A small-molecule ligand and the protein it binds are described below.
Small molecule (SMILES): CC(=O)N[C@H]1[C@H](O[C@H]2[C@H](O)[C@@H](NC(C)=O)CO[C@@H]2CO)O[C@H](CO)[C@@H](O)[C@@H]1O

Binding-site contacts:
Ligand atom O7 contacts residue ASN80 of chain 1.B at 3.6 Å.
Ligand atom C8 contacts residue VAL343 of chain 1.B at 3.8 Å (hydrophobic).
Ligand atom C1 contacts residue ASN80 of chain 1.B at 1.4 Å.
Ligand atom C5 contacts residue ASN80 of chain 1.B at 3.7 Å.
Ligand atom C7 contacts residue ASN80 of chain 1.B at 3.5 Å.
Ligand atom C4 contacts residue ASN80 of chain 1.B at 4.3 Å.
Ligand atom C6 contacts residue SER933 of chain 1.B at 4.2 Å.
Ligand atom N2 contacts residue ASN80 of chain 1.B at 3.0 Å (h-bond).
Ligand atom O5 contacts residue ASN80 of chain 1.B at 2.4 Å (h-bond).
Ligand atom N2 contacts residue VAL343 of chain 1.B at 3.9 Å.
Ligand atom C2 contacts residue ASN80 of chain 1.B at 2.5 Å.
Ligand atom C7 contacts residue VAL343 of chain 1.B at 4.0 Å (hydrophobic).
Ligand atom C3 contacts residue ASN80 of chain 1.B at 3.8 Å.

Sequence of chain 1.B:
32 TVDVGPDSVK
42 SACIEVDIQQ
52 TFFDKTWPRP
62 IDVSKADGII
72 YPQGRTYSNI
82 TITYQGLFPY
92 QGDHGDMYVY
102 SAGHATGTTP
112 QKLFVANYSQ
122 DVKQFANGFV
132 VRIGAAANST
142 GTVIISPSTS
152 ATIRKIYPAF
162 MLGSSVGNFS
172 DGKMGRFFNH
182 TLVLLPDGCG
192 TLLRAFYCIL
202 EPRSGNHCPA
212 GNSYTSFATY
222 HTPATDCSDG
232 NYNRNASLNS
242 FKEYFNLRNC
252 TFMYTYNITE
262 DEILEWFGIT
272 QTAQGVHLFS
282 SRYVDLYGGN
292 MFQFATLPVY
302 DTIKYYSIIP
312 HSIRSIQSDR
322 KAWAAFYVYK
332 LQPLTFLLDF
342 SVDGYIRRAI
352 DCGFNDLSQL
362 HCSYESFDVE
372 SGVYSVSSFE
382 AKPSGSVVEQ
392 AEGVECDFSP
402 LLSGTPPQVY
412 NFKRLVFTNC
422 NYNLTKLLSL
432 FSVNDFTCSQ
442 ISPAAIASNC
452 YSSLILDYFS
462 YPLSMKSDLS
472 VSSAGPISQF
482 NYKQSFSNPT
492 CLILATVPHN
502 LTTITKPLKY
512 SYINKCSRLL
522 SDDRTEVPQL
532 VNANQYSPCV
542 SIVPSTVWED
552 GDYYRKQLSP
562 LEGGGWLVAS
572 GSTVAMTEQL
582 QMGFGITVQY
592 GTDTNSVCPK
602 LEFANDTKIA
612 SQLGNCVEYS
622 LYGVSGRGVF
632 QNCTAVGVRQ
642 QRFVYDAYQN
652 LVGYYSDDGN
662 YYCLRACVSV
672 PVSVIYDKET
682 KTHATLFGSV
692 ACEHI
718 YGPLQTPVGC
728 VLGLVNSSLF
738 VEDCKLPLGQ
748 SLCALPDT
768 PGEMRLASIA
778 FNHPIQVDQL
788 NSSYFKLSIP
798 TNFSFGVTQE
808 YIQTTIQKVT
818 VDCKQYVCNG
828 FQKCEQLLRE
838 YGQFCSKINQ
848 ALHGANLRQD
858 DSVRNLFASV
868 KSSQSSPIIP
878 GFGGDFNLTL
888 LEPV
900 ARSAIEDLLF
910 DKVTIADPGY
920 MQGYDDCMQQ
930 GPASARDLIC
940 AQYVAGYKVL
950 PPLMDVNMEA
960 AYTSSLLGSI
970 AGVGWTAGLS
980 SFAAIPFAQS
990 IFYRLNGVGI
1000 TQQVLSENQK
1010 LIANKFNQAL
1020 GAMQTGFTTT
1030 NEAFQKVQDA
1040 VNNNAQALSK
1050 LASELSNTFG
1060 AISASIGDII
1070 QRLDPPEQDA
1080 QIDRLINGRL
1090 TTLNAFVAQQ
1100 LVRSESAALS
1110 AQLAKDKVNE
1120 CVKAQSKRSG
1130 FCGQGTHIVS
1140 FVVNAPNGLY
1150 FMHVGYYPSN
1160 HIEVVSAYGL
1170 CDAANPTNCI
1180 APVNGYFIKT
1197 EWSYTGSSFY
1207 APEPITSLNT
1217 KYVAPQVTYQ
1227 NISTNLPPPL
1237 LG